This protein binds this small molecule.
Small molecule (SMILES): CC(C)C[C@H](NC(=O)[C@@H](NC(=O)[C@@H](N)CC(N)=O)C(C)C)C(=O)NCC=O

Sequence of chain 1.N:
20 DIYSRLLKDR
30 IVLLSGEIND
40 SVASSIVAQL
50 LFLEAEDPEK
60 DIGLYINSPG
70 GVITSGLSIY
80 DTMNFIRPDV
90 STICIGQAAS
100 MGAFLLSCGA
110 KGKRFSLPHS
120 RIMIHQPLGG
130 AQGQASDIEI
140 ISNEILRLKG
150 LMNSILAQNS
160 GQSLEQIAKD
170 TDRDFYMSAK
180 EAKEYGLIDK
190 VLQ

Sequence of chain 1.M:
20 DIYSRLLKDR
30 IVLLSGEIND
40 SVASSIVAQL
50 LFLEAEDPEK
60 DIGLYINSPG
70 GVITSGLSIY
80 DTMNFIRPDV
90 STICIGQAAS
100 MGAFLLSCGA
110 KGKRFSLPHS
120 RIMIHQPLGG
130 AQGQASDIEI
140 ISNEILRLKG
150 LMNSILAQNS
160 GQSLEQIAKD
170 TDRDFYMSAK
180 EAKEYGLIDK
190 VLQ

Binding-site contacts:
Ligand atom C contacts residue ILE72 of chain 1.N at 3.8 Å (hydrophobic).
Ligand atom CG1 contacts residue LEU127 of chain 1.N at 3.3 Å (hydrophobic).
Ligand atom CA contacts residue LEU127 of chain 1.N at 3.8 Å (hydrophobic).
Ligand atom CA contacts residue VAL71 of chain 1.N at 3.4 Å (hydrophobic).
Ligand atom CD2 contacts residue VAL71 of chain 1.N at 3.6 Å (hydrophobic).
Ligand atom CA contacts residue GLY70 of chain 1.N at 3.0 Å.
Ligand atom N contacts residue VAL71 of chain 1.N at 3.8 Å.
Ligand atom CD2 contacts residue GLY70 of chain 1.N at 3.2 Å.
Ligand atom CA contacts residue ILE72 of chain 1.N at 4.0 Å (hydrophobic).
Ligand atom O contacts residue ILE72 of chain 1.N at 3.6 Å.
Ligand atom N contacts residue ILE72 of chain 1.N at 2.8 Å.
Ligand atom C contacts residue LEU127 of chain 1.N at 3.8 Å (hydrophobic).
Ligand atom CB contacts residue GLY70 of chain 1.N at 3.3 Å.
Ligand atom CG1 contacts residue GLY128 of chain 1.N at 3.5 Å.
Ligand atom CA contacts residue MET151 of chain 1.N at 3.8 Å (hydrophobic).
Ligand atom N contacts residue ARG120 of chain 1.M at 3.9 Å.
Ligand atom C contacts residue SER99 of chain 1.N at 3.4 Å.
Ligand atom O contacts residue ILE72 of chain 1.N at 2.7 Å (h-bond).
Ligand atom CA contacts residue ILE72 of chain 1.N at 3.1 Å (hydrophobic).
Ligand atom C contacts residue HIS124 of chain 1.N at 3.1 Å.
Ligand atom C contacts residue VAL71 of chain 1.N at 3.6 Å (hydrophobic).
Ligand atom O contacts residue MET100 of chain 1.N at 3.5 Å (h-bond).
Ligand atom CA contacts residue LEU127 of chain 1.N at 3.4 Å (hydrophobic).
Ligand atom O contacts residue VAL71 of chain 1.N at 3.8 Å.
Ligand atom CA contacts residue MET100 of chain 1.N at 3.9 Å (hydrophobic).
Ligand atom C contacts residue MET100 of chain 1.N at 3.6 Å (hydrophobic).
Ligand atom C contacts residue GLY70 of chain 1.N at 3.5 Å.
Ligand atom CG2 contacts residue LEU147 of chain 1.N at 3.9 Å (hydrophobic).
Ligand atom O contacts residue HIS124 of chain 1.N at 3.1 Å (h-bond).
Ligand atom N contacts residue LEU127 of chain 1.N at 2.9 Å (h-bond).
Ligand atom O contacts residue GLY70 of chain 1.N at 3.9 Å.
Ligand atom O contacts residue LEU127 of chain 1.N at 2.6 Å (h-bond).
Ligand atom CG contacts residue GLY70 of chain 1.N at 3.9 Å.
Ligand atom C contacts residue LEU127 of chain 1.N at 3.5 Å (hydrophobic).
Ligand atom C contacts residue ILE72 of chain 1.N at 3.3 Å (hydrophobic).
Ligand atom O contacts residue VAL71 of chain 1.N at 3.5 Å.
Ligand atom O contacts residue SER99 of chain 1.N at 2.9 Å.
Ligand atom N contacts residue GLY70 of chain 1.N at 3.0 Å (h-bond).
Ligand atom CB contacts residue LEU127 of chain 1.N at 3.2 Å (hydrophobic).
Ligand atom O contacts residue PRO126 of chain 1.N at 3.2 Å.